Binding-site contacts:
Ligand atom C8 contacts residue LYS186 of chain 1.B at 4.5 Å.
Ligand atom C2 contacts residue ASN188 of chain 1.B at 2.5 Å.
Ligand atom C5 contacts residue GLU147 of chain 1.B at 4.3 Å.
Ligand atom O6 contacts residue ILE145 of chain 1.B at 3.4 Å.
Ligand atom C2 contacts residue GLU147 of chain 1.B at 4.1 Å.
Ligand atom C6 contacts residue HIS142 of chain 1.B at 4.4 Å.
Ligand atom C8 contacts residue HIS142 of chain 1.B at 4.0 Å.
Ligand atom C8 contacts residue LYS164 of chain 1.B at 4.3 Å.
Ligand atom C3 contacts residue ASN188 of chain 1.B at 3.8 Å.
Ligand atom C1 contacts residue GLU147 of chain 1.B at 3.9 Å.
Ligand atom C8 contacts residue ASN188 of chain 1.B at 4.4 Å.
Ligand atom C4 contacts residue GLU147 of chain 1.B at 4.5 Å.
Ligand atom C7 contacts residue ASN188 of chain 1.B at 3.4 Å.
Ligand atom N2 contacts residue GLU147 of chain 1.B at 4.0 Å.
Ligand atom C1 contacts residue ASN188 of chain 1.B at 1.4 Å.
Ligand atom O7 contacts residue ASN188 of chain 1.B at 3.5 Å (h-bond).
Ligand atom O5 contacts residue ASN188 of chain 1.B at 2.3 Å (h-bond).
Ligand atom C4 contacts residue ASN188 of chain 1.B at 4.2 Å.
Ligand atom C6 contacts residue ILE145 of chain 1.B at 4.4 Å (hydrophobic).
Ligand atom C1 contacts residue ILE145 of chain 1.B at 4.2 Å (hydrophobic).
Ligand atom C5 contacts residue ASN188 of chain 1.B at 3.6 Å.
Ligand atom N2 contacts residue ASN188 of chain 1.B at 2.9 Å (h-bond).
Ligand atom C3 contacts residue GLU147 of chain 1.B at 3.8 Å.
Ligand atom O5 contacts residue ILE145 of chain 1.B at 3.8 Å.

Sequence of chain 1.B:
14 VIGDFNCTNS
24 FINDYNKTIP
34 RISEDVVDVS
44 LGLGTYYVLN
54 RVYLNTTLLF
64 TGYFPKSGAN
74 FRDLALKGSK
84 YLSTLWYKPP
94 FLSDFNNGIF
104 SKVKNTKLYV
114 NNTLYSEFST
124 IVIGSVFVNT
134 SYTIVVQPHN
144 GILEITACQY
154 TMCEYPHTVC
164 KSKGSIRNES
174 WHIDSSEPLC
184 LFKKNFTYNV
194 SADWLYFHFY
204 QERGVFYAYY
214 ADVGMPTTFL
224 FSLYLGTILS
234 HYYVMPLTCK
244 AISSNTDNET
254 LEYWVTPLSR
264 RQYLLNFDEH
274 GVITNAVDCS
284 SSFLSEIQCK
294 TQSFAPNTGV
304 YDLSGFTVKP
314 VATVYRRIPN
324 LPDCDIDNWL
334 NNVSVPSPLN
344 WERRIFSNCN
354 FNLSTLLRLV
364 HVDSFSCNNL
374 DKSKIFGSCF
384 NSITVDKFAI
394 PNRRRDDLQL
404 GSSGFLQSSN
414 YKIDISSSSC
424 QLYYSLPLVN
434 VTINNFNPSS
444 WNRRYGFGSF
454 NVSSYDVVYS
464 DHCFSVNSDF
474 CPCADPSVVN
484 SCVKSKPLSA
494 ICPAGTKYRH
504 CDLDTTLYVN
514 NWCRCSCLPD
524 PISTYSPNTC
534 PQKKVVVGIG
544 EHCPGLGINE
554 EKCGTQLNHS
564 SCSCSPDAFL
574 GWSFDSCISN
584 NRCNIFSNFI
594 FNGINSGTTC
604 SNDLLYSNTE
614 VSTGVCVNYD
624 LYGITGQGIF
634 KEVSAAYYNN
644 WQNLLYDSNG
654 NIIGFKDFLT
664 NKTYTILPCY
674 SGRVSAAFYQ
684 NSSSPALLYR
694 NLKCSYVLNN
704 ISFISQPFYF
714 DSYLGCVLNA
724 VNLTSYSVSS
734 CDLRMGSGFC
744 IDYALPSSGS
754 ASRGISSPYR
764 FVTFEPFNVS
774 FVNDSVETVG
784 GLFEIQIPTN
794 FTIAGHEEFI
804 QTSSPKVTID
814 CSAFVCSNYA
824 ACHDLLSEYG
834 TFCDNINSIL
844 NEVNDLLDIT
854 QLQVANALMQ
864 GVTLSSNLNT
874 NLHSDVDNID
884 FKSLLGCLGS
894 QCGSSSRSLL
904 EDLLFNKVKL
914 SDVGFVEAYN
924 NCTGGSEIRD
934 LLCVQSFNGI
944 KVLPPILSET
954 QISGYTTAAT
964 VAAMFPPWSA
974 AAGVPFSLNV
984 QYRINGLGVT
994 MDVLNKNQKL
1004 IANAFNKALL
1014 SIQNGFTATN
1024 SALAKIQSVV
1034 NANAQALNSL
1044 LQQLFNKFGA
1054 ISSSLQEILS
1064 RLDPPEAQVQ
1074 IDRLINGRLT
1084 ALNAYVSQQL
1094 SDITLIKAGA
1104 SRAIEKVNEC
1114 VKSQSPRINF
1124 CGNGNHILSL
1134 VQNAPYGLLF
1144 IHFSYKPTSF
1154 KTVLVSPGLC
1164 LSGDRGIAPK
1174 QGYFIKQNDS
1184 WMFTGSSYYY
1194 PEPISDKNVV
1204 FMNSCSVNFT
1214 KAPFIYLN

The protein below binds the small molecule below.
Small molecule (SMILES): CC(=O)N[C@H]1[C@H](O[C@H]2[C@H](O)[C@@H](NC(C)=O)CO[C@@H]2CO)O[C@H](CO)[C@@H](O)[C@@H]1O